Binding-site contacts:
Ligand atom P5 contacts residue ARG62 of chain 1.A at 2.8 Å.
Ligand atom O4 contacts residue ARG24 of chain 1.A at 3.7 Å.
Ligand atom O3 contacts residue LYS14 of chain 1.A at 3.7 Å.
Ligand atom P5 contacts residue HIS72 of chain 1.A at 3.3 Å.
Ligand atom O41 contacts residue VAL101 of chain 1.B at 4.0 Å.
Ligand atom O5 contacts residue HIS72 of chain 1.A at 3.5 Å (h-bond).
Ligand atom O43 contacts residue LYS10 of chain 1.A at 4.0 Å.
Ligand atom O52 contacts residue ASN29 of chain 1.A at 3.1 Å (h-bond).
Ligand atom O2 contacts residue TYR16 of chain 1.A at 3.0 Å (h-bond).
Ligand atom P4 contacts residue TYR100 of chain 1.B at 3.8 Å.
Ligand atom O6 contacts residue ARG62 of chain 1.A at 3.0 Å (salt-bridge).
Ligand atom O42 contacts residue LYS10 of chain 1.A at 3.8 Å.
Ligand atom O43 contacts residue ARG24 of chain 1.A at 3.7 Å.
Ligand atom O5 contacts residue ARG62 of chain 1.A at 3.5 Å (salt-bridge).
Ligand atom O51 contacts residue ALA28 of chain 1.A at 3.8 Å.
Ligand atom C2 contacts residue ARG24 of chain 1.A at 3.3 Å.
Ligand atom O53 contacts residue HIS72 of chain 1.A at 3.2 Å.
Ligand atom P4 contacts residue ARG24 of chain 1.A at 3.6 Å.
Ligand atom C2 contacts residue ARG62 of chain 1.A at 3.8 Å.
Ligand atom O52 contacts residue ALA28 of chain 1.A at 3.1 Å.
Ligand atom O42 contacts residue ARG24 of chain 1.A at 3.0 Å (salt-bridge).
Ligand atom O51 contacts residue ASN29 of chain 1.A at 3.1 Å.
Ligand atom O52 contacts residue THR27 of chain 1.A at 3.3 Å (h-bond).
Ligand atom O6 contacts residue HIS72 of chain 1.A at 3.1 Å.
Ligand atom O52 contacts residue ARG62 of chain 1.A at 3.5 Å (salt-bridge).
Ligand atom P5 contacts residue ASN29 of chain 1.A at 3.9 Å.
Ligand atom O53 contacts residue THR27 of chain 1.A at 2.9 Å (h-bond).
Ligand atom O53 contacts residue ARG62 of chain 1.A at 1.3 Å (salt-bridge).
Ligand atom C5 contacts residue ARG62 of chain 1.A at 3.4 Å.
Ligand atom O42 contacts residue ASP60 of chain 1.B at 3.7 Å.
Ligand atom C6 contacts residue ARG62 of chain 1.A at 3.8 Å.
Ligand atom O43 contacts residue TYR100 of chain 1.B at 2.9 Å (h-bond).
Ligand atom O51 contacts residue ARG62 of chain 1.A at 3.7 Å.
Ligand atom P5 contacts residue ALA28 of chain 1.A at 4.0 Å.
Ligand atom O51 contacts residue HIS72 of chain 1.A at 2.7 Å (h-bond).
Ligand atom C3 contacts residue ARG24 of chain 1.A at 3.3 Å.
Ligand atom O2 contacts residue ARG24 of chain 1.A at 3.1 Å (salt-bridge).
Ligand atom C1 contacts residue ARG62 of chain 1.A at 3.9 Å.
Ligand atom O41 contacts residue TYR100 of chain 1.B at 3.4 Å.
Ligand atom P5 contacts residue THR27 of chain 1.A at 3.6 Å.

The small molecule below binds the protein below.
Small molecule (SMILES): CCCCCCCC(=O)OC[C@H](COP(=O)(O)O[C@@H]1[C@H](O)[C@H](O)[C@@H](OP(=O)(O)O)[C@H](OP(=O)(O)O)[C@H]1O)OC(=O)CCCCCCC

Sequence of chain 1.B:
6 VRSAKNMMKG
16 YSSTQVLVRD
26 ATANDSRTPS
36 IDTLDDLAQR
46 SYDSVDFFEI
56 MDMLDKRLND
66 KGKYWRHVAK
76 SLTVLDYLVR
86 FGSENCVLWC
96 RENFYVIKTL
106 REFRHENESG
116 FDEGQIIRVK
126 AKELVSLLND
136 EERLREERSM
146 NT

Sequence of chain 1.A:
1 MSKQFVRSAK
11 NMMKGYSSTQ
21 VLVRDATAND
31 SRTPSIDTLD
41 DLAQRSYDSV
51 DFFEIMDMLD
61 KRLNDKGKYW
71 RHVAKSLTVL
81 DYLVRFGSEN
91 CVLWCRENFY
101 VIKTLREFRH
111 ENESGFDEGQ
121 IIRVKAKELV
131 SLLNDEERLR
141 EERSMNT